Sequence of chain 1.B:
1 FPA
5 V

Binding-site contacts:
Ligand atom N1 contacts residue ILE173 of chain 1.A at 4.1 Å.
Ligand atom N3 contacts residue VAL5 of chain 1.B at 4.2 Å.
Ligand atom C22 contacts residue ILE224 of chain 1.A at 4.1 Å (hydrophobic).
Ligand atom C14 contacts residue ILE224 of chain 1.A at 3.9 Å (hydrophobic).
Ligand atom O1 contacts residue GLU120 of chain 1.A at 4.3 Å.
Ligand atom C21 contacts residue LEU223 of chain 1.A at 3.9 Å (hydrophobic).
Ligand atom O1 contacts residue CYS43 of chain 1.A at 3.3 Å (h-bond).
Ligand atom N2 contacts residue ASN47 of chain 1.A at 4.1 Å.
Ligand atom C2 contacts residue GLU120 of chain 1.A at 3.3 Å.
Ligand atom CL2 contacts residue PHE124 of chain 1.A at 3.9 Å.
Ligand atom C1 contacts residue ARG46 of chain 1.A at 3.4 Å.
Ligand atom C9 contacts residue ASN47 of chain 1.A at 3.4 Å.
Ligand atom C17 contacts residue PHE124 of chain 1.A at 4.3 Å (hydrophobic).
Ligand atom CL2 contacts residue LYS127 of chain 1.A at 3.6 Å.
Ligand atom C22 contacts residue LEU223 of chain 1.A at 3.9 Å (hydrophobic).
Ligand atom C13 contacts residue VAL5 of chain 1.B at 3.9 Å (hydrophobic).
Ligand atom C8 contacts residue ASN47 of chain 1.A at 3.5 Å.
Ligand atom C1 contacts residue CYS43 of chain 1.A at 2.9 Å (hydrophobic).
Ligand atom C2 contacts residue ARG46 of chain 1.A at 3.4 Å.
Ligand atom C15 contacts residue ILE224 of chain 1.A at 4.1 Å (hydrophobic).
Ligand atom C1 contacts residue ILE173 of chain 1.A at 3.9 Å (hydrophobic).
Ligand atom O1 contacts residue ILE173 of chain 1.A at 3.9 Å.
Ligand atom CL2 contacts residue ILE173 of chain 1.A at 3.9 Å.
Ligand atom C14 contacts residue VAL5 of chain 1.B at 4.0 Å (hydrophobic).
Ligand atom C3 contacts residue PHE124 of chain 1.A at 3.8 Å (hydrophobic).
Ligand atom O3 contacts residue LEU223 of chain 1.A at 3.7 Å.
Ligand atom C2 contacts residue CYS43 of chain 1.A at 1.9 Å (hydrophobic).
Ligand atom C17 contacts residue VAL5 of chain 1.B at 3.6 Å (hydrophobic).
Ligand atom C15 contacts residue PRO172 of chain 1.A at 3.7 Å (hydrophobic).
Ligand atom O1 contacts residue ARG46 of chain 1.A at 2.7 Å (salt-bridge).
Ligand atom C7 contacts residue CYS43 of chain 1.A at 3.8 Å (hydrophobic).
Ligand atom C21 contacts residue VAL5 of chain 1.B at 3.9 Å (hydrophobic).
Ligand atom C3 contacts residue CYS43 of chain 1.A at 3.6 Å (hydrophobic).
Ligand atom C10 contacts residue ASN47 of chain 1.A at 3.8 Å.
Ligand atom C15 contacts residue VAL5 of chain 1.B at 3.9 Å (hydrophobic).
Ligand atom C18 contacts residue VAL5 of chain 1.B at 3.3 Å (hydrophobic).
Ligand atom N1 contacts residue CYS43 of chain 1.A at 3.6 Å.
Ligand atom C4 contacts residue ILE173 of chain 1.A at 4.2 Å (hydrophobic).
Ligand atom C16 contacts residue VAL5 of chain 1.B at 3.9 Å (hydrophobic).
Ligand atom C4 contacts residue PHE124 of chain 1.A at 3.4 Å (hydrophobic).

The protein below binds the small molecule below.
Small molecule (SMILES): O=C(CCl)N1CCC2(CC1)CC(CNC(=O)C1(Nc3ccc(Cl)cc3)CCOCC1)C2

Sequence of chain 1.A:
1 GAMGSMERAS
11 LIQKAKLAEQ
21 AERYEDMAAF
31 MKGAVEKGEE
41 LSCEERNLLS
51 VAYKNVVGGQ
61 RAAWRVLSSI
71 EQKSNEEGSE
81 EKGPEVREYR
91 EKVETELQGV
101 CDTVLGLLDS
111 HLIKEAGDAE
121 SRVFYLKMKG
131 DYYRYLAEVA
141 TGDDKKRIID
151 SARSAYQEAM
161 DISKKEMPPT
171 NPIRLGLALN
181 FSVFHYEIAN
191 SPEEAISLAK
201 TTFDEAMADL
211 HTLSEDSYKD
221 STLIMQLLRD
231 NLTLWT